Binding-site contacts:
Ligand atom O3P contacts residue GLY219 of chain 3.A at 3.5 Å.
Ligand atom N7 contacts residue ILE221 of chain 3.A at 3.5 Å.
Ligand atom C8 contacts residue MET72 of chain 3.A at 3.5 Å (hydrophobic).
Ligand atom C2' contacts residue ASP255 of chain 3.A at 3.5 Å.
Ligand atom N3 contacts residue 8KY1 of chain 3.E at 3.6 Å.
Ligand atom N1 contacts residue 8KY1 of chain 3.E at 3.6 Å.
Ligand atom O5' contacts residue GLY256 of chain 3.A at 3.7 Å.
Ligand atom C6 contacts residue GLY306 of chain 3.A at 3.6 Å.
Ligand atom O2P contacts residue GLY278 of chain 3.A at 3.1 Å (h-bond).
Ligand atom N3 contacts residue CYS222 of chain 3.A at 3.7 Å.
Ligand atom C4 contacts residue ILE221 of chain 3.A at 3.7 Å (hydrophobic).
Ligand atom O1P contacts residue SER279 of chain 3.A at 2.9 Å (h-bond).
Ligand atom O1P contacts residue SER220 of chain 3.A at 2.5 Å (h-bond).
Ligand atom C5 contacts residue MET305 of chain 3.A at 3.7 Å (hydrophobic).
Ligand atom O3' contacts residue ASP255 of chain 3.A at 2.2 Å (salt-bridge).
Ligand atom O3P contacts residue GLY257 of chain 3.A at 3.0 Å (h-bond).
Ligand atom C2 contacts residue EDO1 of chain 3.J at 3.5 Å.
Ligand atom C2 contacts residue CYS222 of chain 3.A at 3.1 Å (hydrophobic).
Ligand atom O6 contacts residue GLY304 of chain 3.A at 3.5 Å.
Ligand atom C3' contacts residue ASP255 of chain 3.A at 3.4 Å.
Ligand atom O6 contacts residue GLY306 of chain 3.A at 2.6 Å (h-bond).
Ligand atom O6 contacts residue GLY333 of chain 3.A at 3.7 Å.
Ligand atom C3' contacts residue MET72 of chain 3.A at 3.5 Å (hydrophobic).
Ligand atom O5' contacts residue SER220 of chain 3.A at 3.7 Å.
Ligand atom O3' contacts residue ALA70 of chain 3.A at 3.5 Å.
Ligand atom N1 contacts residue GLU332 of chain 3.A at 3.0 Å (salt-bridge).
Ligand atom P contacts residue SER220 of chain 3.A at 3.5 Å.
Ligand atom O5' contacts residue GLY219 of chain 3.A at 3.4 Å.
Ligand atom C5 contacts residue ILE221 of chain 3.A at 3.5 Å (hydrophobic).
Ligand atom O1P contacts residue TYR302 of chain 3.A at 2.7 Å (h-bond).
Ligand atom C2 contacts residue 8KY1 of chain 3.E at 3.5 Å.
Ligand atom N7 contacts residue GLY304 of chain 3.A at 3.6 Å.
Ligand atom O3P contacts residue SER220 of chain 3.A at 2.7 Å (h-bond).
Ligand atom C5' contacts residue MET72 of chain 3.A at 3.4 Å (hydrophobic).
Ligand atom C5' contacts residue TYR302 of chain 3.A at 3.5 Å (hydrophobic).
Ligand atom O3' contacts residue MET276 of chain 3.A at 3.7 Å.
Ligand atom O6 contacts residue MET305 of chain 3.A at 3.2 Å (h-bond).
Ligand atom N3 contacts residue EDO1 of chain 3.J at 3.2 Å (h-bond).
Ligand atom N7 contacts residue MET305 of chain 3.A at 2.9 Å (h-bond).
Ligand atom O2' contacts residue ASP255 of chain 3.A at 2.2 Å (salt-bridge).

Sequence of chain 3.A:
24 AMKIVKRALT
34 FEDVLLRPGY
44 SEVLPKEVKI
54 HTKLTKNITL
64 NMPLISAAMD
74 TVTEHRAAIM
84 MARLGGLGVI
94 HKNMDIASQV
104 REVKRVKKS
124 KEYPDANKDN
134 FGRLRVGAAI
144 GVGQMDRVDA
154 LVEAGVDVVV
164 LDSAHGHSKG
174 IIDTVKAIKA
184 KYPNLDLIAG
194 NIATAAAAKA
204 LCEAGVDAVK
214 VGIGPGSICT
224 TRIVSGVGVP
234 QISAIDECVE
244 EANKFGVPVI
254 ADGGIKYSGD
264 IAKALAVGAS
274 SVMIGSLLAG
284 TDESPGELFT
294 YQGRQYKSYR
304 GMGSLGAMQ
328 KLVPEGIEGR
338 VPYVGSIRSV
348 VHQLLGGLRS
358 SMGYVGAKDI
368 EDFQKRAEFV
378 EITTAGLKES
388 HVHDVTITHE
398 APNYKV

The protein below binds the small molecule below.
Small molecule (SMILES): O=c1[nH]cnc2c1ncn2[C@@H]1O[C@H](COP(=O)(O)O)[C@@H](O)[C@H]1O